Sequence of chain 1.C:
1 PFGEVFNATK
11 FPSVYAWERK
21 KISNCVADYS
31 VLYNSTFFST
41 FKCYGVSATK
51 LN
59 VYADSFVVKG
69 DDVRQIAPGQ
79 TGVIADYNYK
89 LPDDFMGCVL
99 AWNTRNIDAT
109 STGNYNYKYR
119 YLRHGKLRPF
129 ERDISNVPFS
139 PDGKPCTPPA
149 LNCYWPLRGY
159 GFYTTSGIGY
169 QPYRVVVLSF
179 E

Binding-site contacts:
Ligand atom O5 contacts residue NDG1 of chain 1.E at 2.7 Å (h-bond).
Ligand atom C3 contacts residue NDG1 of chain 1.E at 4.5 Å.
Ligand atom O3 contacts residue THR79 of chain 1.C at 4.2 Å.
Ligand atom C1 contacts residue NDG1 of chain 1.E at 2.9 Å.
Ligand atom O7 contacts residue NDG1 of chain 1.E at 3.4 Å.
Ligand atom C5 contacts residue NDG1 of chain 1.E at 4.0 Å.
Ligand atom C2 contacts residue NDG1 of chain 1.E at 3.8 Å.
Ligand atom N2 contacts residue NDG1 of chain 1.E at 3.3 Å.
Ligand atom C8 contacts residue NDG1 of chain 1.E at 3.9 Å.
Ligand atom O1 contacts residue NDG1 of chain 1.E at 4.0 Å.
Ligand atom C7 contacts residue NDG1 of chain 1.E at 3.3 Å.

The protein below binds the small molecule below.
Small molecule (SMILES): CC(=O)N[C@@H]1[C@@H](O)[C@H](O)[C@@H](CO)O[C@H]1O